The protein below binds the small molecule below.
Small molecule (SMILES): [H]/N=C/[C@H](C[C@@H]1CCNC1=O)NC(=O)[C@@H]1[C@@H]2[C@H](CN1C(=O)[C@@H](NC(=O)C(F)(F)F)C(C)(C)C)C2(C)C

Sequence of chain 1.B:
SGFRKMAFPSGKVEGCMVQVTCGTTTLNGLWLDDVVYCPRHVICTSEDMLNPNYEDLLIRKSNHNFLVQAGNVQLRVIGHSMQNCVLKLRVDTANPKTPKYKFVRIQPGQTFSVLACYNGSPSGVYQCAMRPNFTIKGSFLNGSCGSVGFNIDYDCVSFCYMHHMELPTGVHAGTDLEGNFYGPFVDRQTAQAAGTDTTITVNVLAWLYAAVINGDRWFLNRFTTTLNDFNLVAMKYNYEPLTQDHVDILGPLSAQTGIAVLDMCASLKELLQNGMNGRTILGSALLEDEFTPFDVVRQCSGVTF

Sequence of chain 1.A:
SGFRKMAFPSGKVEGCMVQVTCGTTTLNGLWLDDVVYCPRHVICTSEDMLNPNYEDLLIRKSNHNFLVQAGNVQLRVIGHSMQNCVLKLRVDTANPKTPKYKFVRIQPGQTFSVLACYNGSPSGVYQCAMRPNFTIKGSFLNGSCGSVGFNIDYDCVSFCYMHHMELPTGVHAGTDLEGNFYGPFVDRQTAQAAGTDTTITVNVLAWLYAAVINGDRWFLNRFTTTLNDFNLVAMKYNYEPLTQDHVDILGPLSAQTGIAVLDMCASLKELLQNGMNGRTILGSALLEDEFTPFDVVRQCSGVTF

Binding-site contacts:
Ligand atom N5 contacts residue CYS145 of chain 1.B at 2.6 Å (h-bond).
Ligand atom N1 contacts residue HIS164 of chain 1.B at 2.8 Å (h-bond).
Ligand atom C10 contacts residue GLN189 of chain 1.B at 3.5 Å.
Ligand atom C19 contacts residue ASP187 of chain 1.B at 3.7 Å.
Ligand atom C8 contacts residue HIS163 of chain 1.B at 3.7 Å.
Ligand atom O4 contacts residue THR190 of chain 1.B at 3.7 Å.
Ligand atom C3 contacts residue CYS145 of chain 1.B at 1.8 Å (hydrophobic).
Ligand atom C1 contacts residue HIS164 of chain 1.B at 3.6 Å.
Ligand atom N2 contacts residue GLU166 of chain 1.B at 3.1 Å (salt-bridge).
Ligand atom C21 contacts residue GLU166 of chain 1.B at 3.6 Å.
Ligand atom C9 contacts residue HIS164 of chain 1.B at 3.4 Å.
Ligand atom F2 contacts residue GLN192 of chain 1.B at 3.0 Å.
Ligand atom O1 contacts residue GLU166 of chain 1.B at 3.2 Å.
Ligand atom F3 contacts residue PRO168 of chain 1.B at 3.6 Å.
Ligand atom N1 contacts residue CYS145 of chain 1.B at 3.0 Å (h-bond).
Ligand atom C8 contacts residue GLU166 of chain 1.B at 3.5 Å.
Ligand atom O1 contacts residue MET165 of chain 1.B at 3.7 Å.
Ligand atom N5 contacts residue GLY143 of chain 1.B at 3.4 Å (h-bond).
Ligand atom O1 contacts residue HIS172 of chain 1.B at 3.6 Å.
Ligand atom O3 contacts residue GLU166 of chain 1.B at 2.9 Å (salt-bridge).
Ligand atom F1 contacts residue MET165 of chain 1.B at 3.2 Å.
Ligand atom C4 contacts residue CYS145 of chain 1.B at 3.2 Å (hydrophobic).
Ligand atom N5 contacts residue SER144 of chain 1.B at 3.5 Å (h-bond).
Ligand atom F3 contacts residue GLU166 of chain 1.B at 3.4 Å.
Ligand atom N4 contacts residue GLU166 of chain 1.B at 2.9 Å (salt-bridge).
Ligand atom F1 contacts residue GLU166 of chain 1.B at 2.8 Å.
Ligand atom O3 contacts residue MET165 of chain 1.B at 3.3 Å.
Ligand atom C23 contacts residue GLU166 of chain 1.B at 3.4 Å.
Ligand atom F2 contacts residue THR190 of chain 1.B at 2.8 Å.
Ligand atom C20 contacts residue HIS41 of chain 1.B at 3.7 Å.
Ligand atom F1 contacts residue LEU167 of chain 1.B at 3.7 Å.
Ligand atom N2 contacts residue PHE140 of chain 1.B at 3.3 Å (h-bond).
Ligand atom O1 contacts residue PHE140 of chain 1.B at 3.6 Å.
Ligand atom C20 contacts residue MET49 of chain 1.B at 3.7 Å (hydrophobic).
Ligand atom C20 contacts residue ASP187 of chain 1.B at 3.7 Å.
Ligand atom C2 contacts residue CYS145 of chain 1.B at 2.8 Å (hydrophobic).
Ligand atom C22 contacts residue GLU166 of chain 1.B at 3.4 Å.
Ligand atom O1 contacts residue HIS163 of chain 1.B at 2.7 Å (h-bond).
Ligand atom C19 contacts residue ARG188 of chain 1.B at 3.6 Å.
Ligand atom O4 contacts residue GLN189 of chain 1.B at 3.4 Å.